Binding-site contacts:
Ligand atom C27 contacts residue PHE159 of chain 1.B at 3.5 Å (hydrophobic).
Ligand atom O30 contacts residue LEU306 of chain 1.B at 3.5 Å.
Ligand atom C21 contacts residue HIS285 of chain 1.B at 3.7 Å.
Ligand atom O01 contacts residue HIS285 of chain 1.B at 3.5 Å (h-bond).
Ligand atom C19 contacts residue LEU87 of chain 1.B at 3.4 Å (hydrophobic).
Ligand atom N26 contacts residue GLN163 of chain 1.B at 2.8 Å (h-bond).
Ligand atom C11 contacts residue TRP177 of chain 1.B at 3.4 Å (hydrophobic).
Ligand atom O29 contacts residue HIS285 of chain 1.B at 3.2 Å.
Ligand atom C23 contacts residue LEU289 of chain 1.B at 3.5 Å (hydrophobic).
Ligand atom C11 contacts residue HIS205 of chain 1.B at 3.3 Å.
Ligand atom C31 contacts residue PHE307 of chain 1.B at 3.7 Å (hydrophobic).
Ligand atom C14 contacts residue LEU87 of chain 1.B at 3.1 Å (hydrophobic).
Ligand atom C01 contacts residue CYS162 of chain 1.B at 3.5 Å (hydrophobic).
Ligand atom N25 contacts residue PHE159 of chain 1.B at 3.2 Å.
Ligand atom N25 contacts residue GLN163 of chain 1.B at 3.0 Å (h-bond).
Ligand atom C01 contacts residue PHE129 of chain 1.B at 3.7 Å (hydrophobic).
Ligand atom N26 contacts residue PHE159 of chain 1.B at 3.6 Å.
Ligand atom C11 contacts residue GLN163 of chain 1.B at 3.4 Å.
Ligand atom C10 contacts residue PHE166 of chain 1.B at 3.4 Å (hydrophobic).
Ligand atom O29 contacts residue PHE159 of chain 1.B at 3.3 Å.
Ligand atom C13 contacts residue VAL89 of chain 1.B at 3.7 Å (hydrophobic).
Ligand atom C17 contacts residue LEU117 of chain 1.B at 3.5 Å (hydrophobic).
Ligand atom C18 contacts residue LEU118 of chain 1.B at 3.7 Å (hydrophobic).
Ligand atom C22 contacts residue SER125 of chain 1.B at 3.5 Å.
Ligand atom C23 contacts residue SER125 of chain 1.B at 3.5 Å.
Ligand atom O29 contacts residue LEU289 of chain 1.B at 3.6 Å.
Ligand atom C12 contacts residue MET201 of chain 1.B at 3.6 Å (hydrophobic).
Ligand atom O30 contacts residue ALA158 of chain 1.B at 3.5 Å.
Ligand atom C20 contacts residue MET121 of chain 1.B at 3.6 Å (hydrophobic).
Ligand atom C12 contacts residue GLN163 of chain 1.B at 3.2 Å.
Ligand atom C30 contacts residue THR286 of chain 1.B at 3.5 Å.
Ligand atom C28 contacts residue PHE159 of chain 1.B at 3.4 Å (hydrophobic).
Ligand atom C18 contacts residue LEU84 of chain 1.B at 3.6 Å (hydrophobic).
Ligand atom C13 contacts residue LEU87 of chain 1.B at 3.7 Å (hydrophobic).
Ligand atom C03 contacts residue PHE307 of chain 1.B at 3.5 Å (hydrophobic).
Ligand atom O01 contacts residue MET121 of chain 1.B at 3.4 Å.
Ligand atom C22 contacts residue HIS285 of chain 1.B at 3.7 Å.
Ligand atom N24 contacts residue PHE159 of chain 1.B at 3.5 Å.
Ligand atom C08 contacts residue TRP177 of chain 1.B at 3.6 Å (hydrophobic).
Ligand atom C30 contacts residue HIS285 of chain 1.B at 3.5 Å.

Sequence of chain 1.B:
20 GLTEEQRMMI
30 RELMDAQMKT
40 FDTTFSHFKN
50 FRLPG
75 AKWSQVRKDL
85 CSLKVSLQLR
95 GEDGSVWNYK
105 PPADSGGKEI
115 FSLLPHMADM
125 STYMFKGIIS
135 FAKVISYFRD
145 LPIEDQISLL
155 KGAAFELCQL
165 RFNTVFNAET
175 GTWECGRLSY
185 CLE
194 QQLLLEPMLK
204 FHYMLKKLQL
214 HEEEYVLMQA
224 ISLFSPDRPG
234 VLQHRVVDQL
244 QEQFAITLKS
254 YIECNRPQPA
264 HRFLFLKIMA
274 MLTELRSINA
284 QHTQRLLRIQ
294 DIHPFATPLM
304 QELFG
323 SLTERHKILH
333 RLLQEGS

The protein below binds the small molecule below.
Small molecule (SMILES): CCC[C@H](CC)Oc1ccc(C(C)(C)C)cc1NC(=O)c1nnn(-c2cc(C)c(OC)cc2OC)c1C